A protein and the small-molecule ligand that binds it are described below.
Small molecule (SMILES): CC(=O)N[C@@H]1[C@@H](O)[C@H](O)[C@@H](CO)O[C@H]1O

Binding-site contacts:
Ligand atom C8 contacts residue PHE338 of chain 1.A at 3.6 Å (hydrophobic).
Ligand atom O7 contacts residue GLY339 of chain 1.A at 4.0 Å.
Ligand atom O7 contacts residue ASN343 of chain 1.A at 4.0 Å.
Ligand atom C8 contacts residue LEU368 of chain 1.A at 4.1 Å (hydrophobic).
Ligand atom C1 contacts residue ASN343 of chain 1.A at 1.4 Å.
Ligand atom C8 contacts residue GLY339 of chain 1.A at 4.4 Å.
Ligand atom C7 contacts residue ASN343 of chain 1.A at 3.6 Å.
Ligand atom C4 contacts residue ASN343 of chain 1.A at 4.2 Å.
Ligand atom N2 contacts residue ASN343 of chain 1.A at 2.9 Å (h-bond).
Ligand atom C7 contacts residue GLY339 of chain 1.A at 4.4 Å.
Ligand atom O5 contacts residue ASN343 of chain 1.A at 2.4 Å (h-bond).
Ligand atom C5 contacts residue ASN343 of chain 1.A at 3.7 Å.
Ligand atom C2 contacts residue ASN343 of chain 1.A at 2.5 Å.
Ligand atom C3 contacts residue ASN343 of chain 1.A at 3.8 Å.
Ligand atom C8 contacts residue PHE342 of chain 1.A at 3.8 Å (hydrophobic).

Sequence of chain 1.A:
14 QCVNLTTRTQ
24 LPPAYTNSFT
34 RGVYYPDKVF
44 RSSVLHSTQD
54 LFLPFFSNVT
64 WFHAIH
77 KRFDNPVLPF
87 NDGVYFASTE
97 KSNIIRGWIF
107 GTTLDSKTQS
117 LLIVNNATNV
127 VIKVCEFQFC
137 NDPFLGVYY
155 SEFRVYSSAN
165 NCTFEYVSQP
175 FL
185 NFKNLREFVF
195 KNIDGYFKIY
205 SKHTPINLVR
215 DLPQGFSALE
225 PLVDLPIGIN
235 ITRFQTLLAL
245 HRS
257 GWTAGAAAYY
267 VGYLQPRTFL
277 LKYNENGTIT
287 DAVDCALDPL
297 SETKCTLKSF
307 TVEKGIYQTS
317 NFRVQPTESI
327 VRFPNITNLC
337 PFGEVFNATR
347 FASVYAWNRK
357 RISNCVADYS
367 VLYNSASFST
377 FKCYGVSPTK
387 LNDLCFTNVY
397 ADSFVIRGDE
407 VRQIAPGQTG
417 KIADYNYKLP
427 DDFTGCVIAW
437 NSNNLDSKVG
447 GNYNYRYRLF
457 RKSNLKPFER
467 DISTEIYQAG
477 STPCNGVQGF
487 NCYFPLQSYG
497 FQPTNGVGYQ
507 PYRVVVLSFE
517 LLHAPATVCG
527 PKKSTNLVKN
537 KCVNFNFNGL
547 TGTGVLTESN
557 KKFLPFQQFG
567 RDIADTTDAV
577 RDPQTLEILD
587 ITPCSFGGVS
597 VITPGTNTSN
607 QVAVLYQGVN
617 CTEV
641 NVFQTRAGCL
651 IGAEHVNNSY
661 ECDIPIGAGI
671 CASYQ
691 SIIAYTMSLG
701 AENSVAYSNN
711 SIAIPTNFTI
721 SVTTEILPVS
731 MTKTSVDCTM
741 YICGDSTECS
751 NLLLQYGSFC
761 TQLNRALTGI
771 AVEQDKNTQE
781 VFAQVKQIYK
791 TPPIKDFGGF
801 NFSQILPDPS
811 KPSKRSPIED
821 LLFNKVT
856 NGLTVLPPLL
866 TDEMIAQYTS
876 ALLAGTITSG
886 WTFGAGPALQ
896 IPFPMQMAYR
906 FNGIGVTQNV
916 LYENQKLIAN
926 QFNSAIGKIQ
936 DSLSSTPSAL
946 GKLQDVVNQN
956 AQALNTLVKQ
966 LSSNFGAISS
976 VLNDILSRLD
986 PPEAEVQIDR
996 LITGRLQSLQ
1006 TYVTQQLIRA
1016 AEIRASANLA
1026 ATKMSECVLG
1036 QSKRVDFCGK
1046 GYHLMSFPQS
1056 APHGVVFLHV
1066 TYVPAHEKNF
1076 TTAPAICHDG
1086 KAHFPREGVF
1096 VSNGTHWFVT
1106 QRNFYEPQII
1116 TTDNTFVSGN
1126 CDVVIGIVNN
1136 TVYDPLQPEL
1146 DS